Binding-site contacts:
Ligand atom C6 contacts residue ASN280 of chain 1.E at 4.4 Å.
Ligand atom O6 contacts residue ASN282 of chain 1.E at 4.1 Å.
Ligand atom C6 contacts residue GLU281 of chain 1.E at 4.4 Å.
Ligand atom C7 contacts residue LYS558 of chain 1.G at 3.5 Å.
Ligand atom C3 contacts residue ASN282 of chain 1.E at 3.8 Å.
Ligand atom C7 contacts residue ASN282 of chain 1.E at 3.7 Å.
Ligand atom C2 contacts residue ASN282 of chain 1.E at 2.5 Å.
Ligand atom O6 contacts residue GLU281 of chain 1.E at 3.6 Å.
Ligand atom N2 contacts residue ASN282 of chain 1.E at 3.0 Å (h-bond).
Ligand atom C4 contacts residue ASN282 of chain 1.E at 4.2 Å.
Ligand atom O5 contacts residue ASN280 of chain 1.E at 3.8 Å.
Ligand atom C5 contacts residue ASN282 of chain 1.E at 3.6 Å.
Ligand atom C8 contacts residue ASN282 of chain 1.E at 4.0 Å.
Ligand atom O7 contacts residue LYS558 of chain 1.G at 2.7 Å.
Ligand atom N2 contacts residue LYS558 of chain 1.G at 3.5 Å.
Ligand atom C1 contacts residue ASN282 of chain 1.E at 1.4 Å.
Ligand atom O6 contacts residue ASN280 of chain 1.E at 3.4 Å (h-bond).
Ligand atom O5 contacts residue ASN282 of chain 1.E at 2.3 Å (h-bond).

Sequence of chain 1.E:
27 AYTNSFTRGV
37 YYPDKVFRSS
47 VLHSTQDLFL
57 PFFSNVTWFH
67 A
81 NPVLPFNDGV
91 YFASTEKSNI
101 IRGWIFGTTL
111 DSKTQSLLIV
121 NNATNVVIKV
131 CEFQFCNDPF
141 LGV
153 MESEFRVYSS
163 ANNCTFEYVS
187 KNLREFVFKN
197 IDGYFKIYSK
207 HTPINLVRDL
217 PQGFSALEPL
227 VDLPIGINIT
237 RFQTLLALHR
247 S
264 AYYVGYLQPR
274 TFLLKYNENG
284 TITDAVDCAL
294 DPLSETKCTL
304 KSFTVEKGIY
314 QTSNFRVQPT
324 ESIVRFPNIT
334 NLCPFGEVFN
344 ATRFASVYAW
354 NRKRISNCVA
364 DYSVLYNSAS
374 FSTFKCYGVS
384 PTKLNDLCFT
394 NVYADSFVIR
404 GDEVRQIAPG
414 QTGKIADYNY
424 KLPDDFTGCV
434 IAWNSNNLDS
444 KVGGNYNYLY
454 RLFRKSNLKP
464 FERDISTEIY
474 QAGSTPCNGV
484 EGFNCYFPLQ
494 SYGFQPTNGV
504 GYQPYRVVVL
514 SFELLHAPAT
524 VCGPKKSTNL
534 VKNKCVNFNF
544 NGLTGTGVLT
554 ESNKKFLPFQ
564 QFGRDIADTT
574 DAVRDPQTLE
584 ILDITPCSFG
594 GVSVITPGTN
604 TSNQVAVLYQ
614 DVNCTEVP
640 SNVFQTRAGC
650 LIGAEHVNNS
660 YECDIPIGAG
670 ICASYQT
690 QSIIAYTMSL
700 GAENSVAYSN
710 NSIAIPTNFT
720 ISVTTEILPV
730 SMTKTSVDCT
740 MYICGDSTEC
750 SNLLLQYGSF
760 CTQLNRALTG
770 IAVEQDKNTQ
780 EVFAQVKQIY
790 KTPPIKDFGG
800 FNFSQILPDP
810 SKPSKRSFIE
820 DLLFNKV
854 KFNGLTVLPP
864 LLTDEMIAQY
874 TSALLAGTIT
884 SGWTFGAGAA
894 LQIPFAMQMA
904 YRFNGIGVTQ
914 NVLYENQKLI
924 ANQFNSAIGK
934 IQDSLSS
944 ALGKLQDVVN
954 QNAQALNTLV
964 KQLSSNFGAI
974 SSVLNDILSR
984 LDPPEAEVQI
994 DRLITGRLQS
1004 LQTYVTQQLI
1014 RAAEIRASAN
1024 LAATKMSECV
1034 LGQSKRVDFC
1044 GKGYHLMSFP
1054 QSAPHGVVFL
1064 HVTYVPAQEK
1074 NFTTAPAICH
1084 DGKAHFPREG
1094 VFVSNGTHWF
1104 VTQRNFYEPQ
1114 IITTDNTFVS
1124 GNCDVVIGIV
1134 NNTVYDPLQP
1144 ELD

The small molecule below binds the protein below.
Small molecule (SMILES): CC(=O)N[C@@H]1[C@@H](O)[C@H](O)[C@@H](CO)O[C@H]1O

Sequence of chain 1.G:
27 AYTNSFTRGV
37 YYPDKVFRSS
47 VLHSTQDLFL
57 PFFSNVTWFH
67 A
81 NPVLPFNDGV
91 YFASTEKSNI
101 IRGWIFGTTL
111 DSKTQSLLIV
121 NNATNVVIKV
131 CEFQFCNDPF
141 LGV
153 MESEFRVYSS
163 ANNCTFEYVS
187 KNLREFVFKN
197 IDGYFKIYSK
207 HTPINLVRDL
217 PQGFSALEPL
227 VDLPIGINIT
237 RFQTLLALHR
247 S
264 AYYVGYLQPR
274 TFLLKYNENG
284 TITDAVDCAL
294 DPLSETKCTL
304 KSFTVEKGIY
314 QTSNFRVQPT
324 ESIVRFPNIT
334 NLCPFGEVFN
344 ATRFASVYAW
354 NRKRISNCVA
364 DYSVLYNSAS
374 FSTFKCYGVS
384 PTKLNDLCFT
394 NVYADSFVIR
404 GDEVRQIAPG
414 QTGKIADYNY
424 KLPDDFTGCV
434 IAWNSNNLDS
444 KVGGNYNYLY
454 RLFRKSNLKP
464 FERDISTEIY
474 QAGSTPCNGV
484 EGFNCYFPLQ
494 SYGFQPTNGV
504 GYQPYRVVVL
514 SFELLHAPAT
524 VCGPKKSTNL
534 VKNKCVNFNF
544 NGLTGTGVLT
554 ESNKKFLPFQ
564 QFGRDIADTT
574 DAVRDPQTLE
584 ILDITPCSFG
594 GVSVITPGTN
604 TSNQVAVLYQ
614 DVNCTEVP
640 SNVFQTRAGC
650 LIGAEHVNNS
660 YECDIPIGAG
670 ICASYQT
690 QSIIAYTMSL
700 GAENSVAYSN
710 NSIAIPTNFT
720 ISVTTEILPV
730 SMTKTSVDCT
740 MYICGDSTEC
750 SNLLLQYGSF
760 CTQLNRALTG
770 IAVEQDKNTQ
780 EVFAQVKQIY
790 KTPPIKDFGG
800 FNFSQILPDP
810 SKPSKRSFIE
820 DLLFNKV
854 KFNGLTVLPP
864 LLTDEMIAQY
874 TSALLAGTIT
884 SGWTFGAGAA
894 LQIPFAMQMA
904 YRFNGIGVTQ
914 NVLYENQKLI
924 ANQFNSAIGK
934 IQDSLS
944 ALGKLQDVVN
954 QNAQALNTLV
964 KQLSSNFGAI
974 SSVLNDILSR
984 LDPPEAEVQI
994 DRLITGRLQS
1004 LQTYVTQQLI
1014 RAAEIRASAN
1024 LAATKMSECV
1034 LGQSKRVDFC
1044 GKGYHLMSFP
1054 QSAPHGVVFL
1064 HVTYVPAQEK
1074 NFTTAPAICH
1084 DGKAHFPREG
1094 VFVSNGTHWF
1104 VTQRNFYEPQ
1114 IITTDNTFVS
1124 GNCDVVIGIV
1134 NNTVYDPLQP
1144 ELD